This small molecule binds to this protein.
Small molecule (SMILES): C[C@H](Nc1nc(Nc2cn(C)cn2)nc(N2CCOCC2)n1)c1ncc(F)cn1

Binding-site contacts:
Ligand atom N8 contacts residue TYR97 of chain 1.B at 3.8 Å.
Ligand atom C8 contacts residue LEU21 of chain 1.B at 3.8 Å (hydrophobic).
Ligand atom N5 contacts residue GLY101 of chain 1.B at 3.5 Å.
Ligand atom N3 contacts residue LEU21 of chain 1.B at 3.1 Å (h-bond).
Ligand atom N10 contacts residue LEU149 of chain 1.B at 3.5 Å.
Ligand atom N4 contacts residue LEU149 of chain 1.B at 3.9 Å.
Ligand atom N10 contacts residue GLU96 of chain 1.B at 3.5 Å (salt-bridge).
Ligand atom O1 contacts residue GLN19 of chain 1.B at 3.6 Å.
Ligand atom N10 contacts residue LEU98 of chain 1.B at 3.1 Å (h-bond).
Ligand atom C4 contacts residue ARG146 of chain 1.B at 3.2 Å.
Ligand atom F1 contacts residue ARG146 of chain 1.B at 3.6 Å.
Ligand atom C17 contacts residue GLY159 of chain 1.B at 3.8 Å.
Ligand atom C1 contacts residue LEU21 of chain 1.B at 3.5 Å (hydrophobic).
Ligand atom N9 contacts residue LEU149 of chain 1.B at 3.3 Å.
Ligand atom C10 contacts residue TYR97 of chain 1.B at 3.3 Å (hydrophobic).
Ligand atom C16 contacts residue ALA46 of chain 1.B at 3.4 Å (hydrophobic).
Ligand atom N10 contacts residue TYR97 of chain 1.B at 3.8 Å.
Ligand atom N7 contacts residue GLY101 of chain 1.B at 3.7 Å.
Ligand atom F1 contacts residue ASN147 of chain 1.B at 3.3 Å.
Ligand atom N9 contacts residue ALA46 of chain 1.B at 3.7 Å.
Ligand atom C17 contacts residue MET95 of chain 1.B at 3.7 Å (hydrophobic).
Ligand atom C9 contacts residue GLY101 of chain 1.B at 3.6 Å.
Ligand atom N5 contacts residue LEU98 of chain 1.B at 3.8 Å.
Ligand atom C5 contacts residue ARG146 of chain 1.B at 3.9 Å.
Ligand atom C1 contacts residue GLY22 of chain 1.B at 3.8 Å.
Ligand atom C4 contacts residue LEU149 of chain 1.B at 3.6 Å (hydrophobic).
Ligand atom F1 contacts residue GLY159 of chain 1.B at 3.5 Å.
Ligand atom N8 contacts residue LEU98 of chain 1.B at 3.1 Å (h-bond).
Ligand atom F1 contacts residue LEU149 of chain 1.B at 3.8 Å.
Ligand atom N4 contacts residue LEU21 of chain 1.B at 3.8 Å.
Ligand atom C11 contacts residue TYR97 of chain 1.B at 3.7 Å (hydrophobic).
Ligand atom C5 contacts residue LEU149 of chain 1.B at 3.6 Å (hydrophobic).
Ligand atom C16 contacts residue GLU96 of chain 1.B at 3.3 Å.
Ligand atom C14 contacts residue LEU149 of chain 1.B at 3.5 Å (hydrophobic).
Ligand atom N10 contacts residue ALA46 of chain 1.B at 3.8 Å.
Ligand atom C6 contacts residue GLY159 of chain 1.B at 3.5 Å.
Ligand atom C2 contacts residue LEU21 of chain 1.B at 3.8 Å (hydrophobic).
Ligand atom C7 contacts residue LEU21 of chain 1.B at 3.7 Å (hydrophobic).
Ligand atom C15 contacts residue LEU149 of chain 1.B at 3.5 Å (hydrophobic).
Ligand atom C16 contacts residue LEU149 of chain 1.B at 3.3 Å (hydrophobic).

Sequence of chain 1.B:
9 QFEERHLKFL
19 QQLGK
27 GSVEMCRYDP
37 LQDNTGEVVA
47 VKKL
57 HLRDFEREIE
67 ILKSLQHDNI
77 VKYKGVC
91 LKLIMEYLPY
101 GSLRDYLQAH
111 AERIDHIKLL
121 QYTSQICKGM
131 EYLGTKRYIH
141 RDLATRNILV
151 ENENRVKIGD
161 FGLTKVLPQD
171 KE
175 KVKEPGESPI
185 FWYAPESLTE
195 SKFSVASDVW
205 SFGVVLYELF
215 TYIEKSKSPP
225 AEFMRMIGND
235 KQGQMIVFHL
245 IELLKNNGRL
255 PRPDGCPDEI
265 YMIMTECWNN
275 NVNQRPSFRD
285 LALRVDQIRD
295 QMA